Sequence of chain 1.C:
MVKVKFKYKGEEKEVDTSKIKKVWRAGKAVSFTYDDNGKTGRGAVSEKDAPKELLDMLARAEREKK

A small-molecule ligand and the protein it binds are described below.
Small molecule (SMILES): Cc1cn([C@H]2C[C@H](O[P](=O)(O)OC[C@H]3O[C@@H](n4ccc(N)nc4=O)C[C@@H]3O[P](=O)(O)OC[C@H]3O[C@@H](n4cnc5c(=O)nc(N)[nH]c54)C[C@@H]3O[P](=O)(O)OC[C@H]3O[C@@H](n4ccc(N)nc4=O)C[C@@H]3O)[C@@H](CO[P](=O)(O)O[C@H]3C[C@H](n4cnc5c(N)ncnc54)O[C@@H]3CO[P](=O)(O)O[C@H]3C[C@H](n4cnc5c(=O)nc(N)[nH]c54)O[C@@H]3CO[P](=O)(O)O[C@H]3C[C@H](n4ccc(N)nc4=O)O[C@@H]3CO[P](=O)(O)O[C@H]3C[C@H](n4cnc5c(=O)nc(N)[nH]c54)O[C@@H]3CO)O2)c(=O)[nH]c1=O

Binding-site contacts:
Ligand atom N1 contacts residue DC6 of chain 1.B at 2.9 Å (h-bond).
Ligand atom N2 contacts residue DC2 of chain 1.B at 2.9 Å (h-bond).
Ligand atom N2 contacts residue ALA26 of chain 1.C at 3.0 Å (h-bond).
Ligand atom N3 contacts residue DG7 of chain 1.B at 2.9 Å (h-bond).
Ligand atom O6 contacts residue DC6 of chain 1.B at 2.9 Å (h-bond).
Ligand atom N4 contacts residue DG3 of chain 1.B at 2.9 Å (h-bond).
Ligand atom N2 contacts residue DG3 of chain 1.B at 3.3 Å (h-bond).
Ligand atom N3 contacts residue TRP24 of chain 1.C at 3.0 Å (h-bond).
Ligand atom N3 contacts residue DG3 of chain 1.B at 3.4 Å (h-bond).
Ligand atom N3 contacts residue ALA26 of chain 1.C at 3.4 Å.
Ligand atom O2 contacts residue DG7 of chain 1.B at 2.8 Å (h-bond).
Ligand atom N1 contacts residue DC2 of chain 1.B at 2.9 Å (h-bond).
Ligand atom N4 contacts residue DG1 of chain 1.B at 2.8 Å (h-bond).
Ligand atom C2 contacts residue DG3 of chain 1.B at 3.2 Å.
Ligand atom O6 contacts residue DC2 of chain 1.B at 2.8 Å (h-bond).
Ligand atom O2 contacts residue DG3 of chain 1.B at 2.9 Å (h-bond).
Ligand atom N3 contacts residue DG1 of chain 1.B at 2.9 Å (h-bond).
Ligand atom C4' contacts residue ARG25 of chain 1.C at 3.4 Å.
Ligand atom O4 contacts residue DA4 of chain 1.B at 3.0 Å (h-bond).
Ligand atom O2 contacts residue ARG42 of chain 1.C at 2.8 Å (salt-bridge).
Ligand atom N2 contacts residue DC6 of chain 1.B at 2.9 Å (h-bond).
Ligand atom N6 contacts residue DT5 of chain 1.B at 2.9 Å (h-bond).
Ligand atom C2 contacts residue DG7 of chain 1.B at 3.4 Å.
Ligand atom O6 contacts residue DC8 of chain 1.B at 2.8 Å (h-bond).
Ligand atom N3 contacts residue DA4 of chain 1.B at 2.8 Å (h-bond).
Ligand atom C5' contacts residue TRP24 of chain 1.C at 3.4 Å (hydrophobic).
Ligand atom OP1 contacts residue LYS22 of chain 1.C at 2.8 Å (salt-bridge).
Ligand atom N1 contacts residue DC8 of chain 1.B at 2.9 Å (h-bond).
Ligand atom N1 contacts residue DG1 of chain 1.B at 3.4 Å (h-bond).
Ligand atom O2 contacts residue DG1 of chain 1.B at 2.9 Å (h-bond).
Ligand atom O2 contacts residue DA4 of chain 1.B at 3.4 Å.
Ligand atom O6 contacts residue DT5 of chain 1.B at 3.1 Å (h-bond).
Ligand atom N3 contacts residue DG3 of chain 1.B at 2.9 Å (h-bond).
Ligand atom O4' contacts residue ARG42 of chain 1.C at 3.0 Å (salt-bridge).
Ligand atom N6 contacts residue DA4 of chain 1.B at 3.2 Å (h-bond).
Ligand atom N1 contacts residue DT5 of chain 1.B at 3.0 Å (h-bond).
Ligand atom OP2 contacts residue LYS66 of chain 1.C at 2.7 Å (salt-bridge).
Ligand atom N2 contacts residue DC8 of chain 1.B at 2.8 Å (h-bond).
Ligand atom N4 contacts residue DG7 of chain 1.B at 2.8 Å (h-bond).
Ligand atom N2 contacts residue DG7 of chain 1.B at 3.3 Å.